Binding-site contacts:
Ligand atom C5 contacts residue ASN67 of chain 10.E at 3.7 Å.
Ligand atom O5 contacts residue ASN67 of chain 10.E at 2.4 Å (h-bond).
Ligand atom C4 contacts residue ASN67 of chain 10.E at 4.2 Å.
Ligand atom C7 contacts residue PHE90 of chain 10.E at 4.1 Å (hydrophobic).
Ligand atom C7 contacts residue MET118 of chain 10.E at 4.1 Å (hydrophobic).
Ligand atom O7 contacts residue PHE90 of chain 10.E at 3.4 Å.
Ligand atom O7 contacts residue ARG89 of chain 10.E at 3.8 Å.
Ligand atom N2 contacts residue ASN67 of chain 10.E at 2.9 Å (h-bond).
Ligand atom C7 contacts residue ASN67 of chain 10.E at 3.6 Å.
Ligand atom O7 contacts residue ASN67 of chain 10.E at 4.5 Å.
Ligand atom C8 contacts residue ASN67 of chain 10.E at 3.9 Å.
Ligand atom C1 contacts residue ASN67 of chain 10.E at 1.4 Å.
Ligand atom C3 contacts residue ASN67 of chain 10.E at 3.8 Å.
Ligand atom O7 contacts residue MET118 of chain 10.E at 3.4 Å.
Ligand atom C2 contacts residue ASN67 of chain 10.E at 2.5 Å.
Ligand atom N2 contacts residue MET118 of chain 10.E at 3.9 Å.

Sequence of chain 10.E:
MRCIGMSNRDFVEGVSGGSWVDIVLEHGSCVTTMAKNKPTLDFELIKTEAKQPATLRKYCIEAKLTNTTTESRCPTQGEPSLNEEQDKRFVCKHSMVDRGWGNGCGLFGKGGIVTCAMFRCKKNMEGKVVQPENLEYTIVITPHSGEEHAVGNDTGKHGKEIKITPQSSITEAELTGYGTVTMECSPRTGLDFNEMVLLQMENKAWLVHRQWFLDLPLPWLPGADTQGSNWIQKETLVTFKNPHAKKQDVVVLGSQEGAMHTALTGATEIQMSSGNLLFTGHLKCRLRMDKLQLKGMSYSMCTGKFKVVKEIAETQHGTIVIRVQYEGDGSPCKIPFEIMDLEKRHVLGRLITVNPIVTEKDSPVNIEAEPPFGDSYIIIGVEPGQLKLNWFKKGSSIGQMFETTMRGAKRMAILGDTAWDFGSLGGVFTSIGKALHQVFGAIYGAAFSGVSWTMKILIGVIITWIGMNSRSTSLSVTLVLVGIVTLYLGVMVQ

A small-molecule ligand and the protein it binds are described below.
Small molecule (SMILES): CC(=O)N[C@@H]1[C@@H](O)[C@H](O)[C@@H](CO)O[C@H]1O